Sequence of chain 2.A:
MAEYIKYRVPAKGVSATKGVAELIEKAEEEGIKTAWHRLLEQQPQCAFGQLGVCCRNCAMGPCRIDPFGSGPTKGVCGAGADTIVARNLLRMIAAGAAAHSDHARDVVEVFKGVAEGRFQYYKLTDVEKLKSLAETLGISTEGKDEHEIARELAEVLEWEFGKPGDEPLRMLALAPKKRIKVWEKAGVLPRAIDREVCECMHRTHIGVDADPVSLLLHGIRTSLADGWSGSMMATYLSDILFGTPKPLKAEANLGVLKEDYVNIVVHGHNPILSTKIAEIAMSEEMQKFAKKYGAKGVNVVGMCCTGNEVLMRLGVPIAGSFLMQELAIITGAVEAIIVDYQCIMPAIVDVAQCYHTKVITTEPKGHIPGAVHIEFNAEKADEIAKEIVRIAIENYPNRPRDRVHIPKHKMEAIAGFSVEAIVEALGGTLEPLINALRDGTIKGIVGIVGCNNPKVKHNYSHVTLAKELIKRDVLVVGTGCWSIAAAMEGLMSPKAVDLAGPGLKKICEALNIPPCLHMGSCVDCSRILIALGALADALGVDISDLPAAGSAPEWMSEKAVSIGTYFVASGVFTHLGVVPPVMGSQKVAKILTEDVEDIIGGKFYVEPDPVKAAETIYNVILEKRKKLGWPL

Binding-site contacts:
Ligand atom C3 contacts residue ILE368 of chain 1.A at 3.2 Å (hydrophobic).
Ligand atom C3 contacts residue ALA371 of chain 1.A at 3.7 Å (hydrophobic).
Ligand atom C2 contacts residue ALA371 of chain 1.A at 4.4 Å (hydrophobic).
Ligand atom C2 contacts residue ILE368 of chain 1.A at 4.0 Å (hydrophobic).
Ligand atom C1 contacts residue GLY370 of chain 1.A at 3.7 Å.
Ligand atom C4 contacts residue HIS367 of chain 1.A at 3.2 Å.
Ligand atom C3 contacts residue THR361 of chain 1.A at 4.2 Å.
Ligand atom C1 contacts residue ILE368 of chain 1.A at 4.0 Å (hydrophobic).
Ligand atom O6 contacts residue ILE368 of chain 1.A at 3.7 Å.
Ligand atom O5 contacts residue HIS373 of chain 1.A at 4.3 Å.
Ligand atom C4 contacts residue THR361 of chain 1.A at 3.4 Å.
Ligand atom C4 contacts residue HIS373 of chain 1.A at 3.6 Å.
Ligand atom O6 contacts residue ALA371 of chain 1.A at 2.5 Å (h-bond).
Ligand atom C3 contacts residue HIS373 of chain 1.A at 4.3 Å.
Ligand atom C1 contacts residue PRO369 of chain 1.A at 3.8 Å (hydrophobic).
Ligand atom C4 contacts residue ILE368 of chain 1.A at 3.8 Å (hydrophobic).
Ligand atom C1 contacts residue ASP211 of chain 2.A at 4.2 Å.
Ligand atom O6 contacts residue THR361 of chain 1.A at 3.9 Å.
Ligand atom C1 contacts residue ALA371 of chain 1.A at 4.0 Å (hydrophobic).
Ligand atom O6 contacts residue VAL372 of chain 1.A at 3.8 Å.
Ligand atom O6 contacts residue HIS373 of chain 1.A at 3.6 Å (h-bond).
Ligand atom C2 contacts residue ASP211 of chain 2.A at 3.9 Å.

Sequence of chain 1.A:
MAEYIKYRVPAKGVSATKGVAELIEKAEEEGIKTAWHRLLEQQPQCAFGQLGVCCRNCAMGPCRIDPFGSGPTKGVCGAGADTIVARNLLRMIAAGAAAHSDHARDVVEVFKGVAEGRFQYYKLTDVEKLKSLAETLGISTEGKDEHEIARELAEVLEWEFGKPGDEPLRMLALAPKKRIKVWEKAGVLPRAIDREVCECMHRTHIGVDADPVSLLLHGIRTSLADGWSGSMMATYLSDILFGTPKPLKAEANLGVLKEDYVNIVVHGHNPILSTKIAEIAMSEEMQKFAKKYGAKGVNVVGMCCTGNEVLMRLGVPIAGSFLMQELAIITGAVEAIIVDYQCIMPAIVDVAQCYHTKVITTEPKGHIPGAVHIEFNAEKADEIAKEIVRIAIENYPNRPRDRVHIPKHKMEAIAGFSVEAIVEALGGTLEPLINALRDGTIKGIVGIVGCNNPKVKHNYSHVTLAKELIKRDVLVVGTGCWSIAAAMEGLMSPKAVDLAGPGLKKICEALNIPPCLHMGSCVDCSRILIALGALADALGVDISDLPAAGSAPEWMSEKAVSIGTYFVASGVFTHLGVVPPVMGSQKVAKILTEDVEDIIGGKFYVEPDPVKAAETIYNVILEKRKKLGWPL

A small-molecule ligand and the protein it binds are described below.
Small molecule (SMILES): C[C@@H](O)[C@@H](C)O